Binding-site contacts:
Ligand atom C7 contacts residue ILE39 of chain 1.A at 3.9 Å (hydrophobic).
Ligand atom C18 contacts residue ALA106 of chain 1.A at 3.6 Å (hydrophobic).
Ligand atom C15 contacts residue HIS37 of chain 1.A at 3.8 Å.
Ligand atom N3 contacts residue TYR100 of chain 1.A at 3.9 Å.
Ligand atom C27 contacts residue VAL44 of chain 1.A at 3.9 Å (hydrophobic).
Ligand atom C contacts residue VAL44 of chain 1.A at 3.9 Å (hydrophobic).
Ligand atom N contacts residue TYR107 of chain 1.A at 2.7 Å (h-bond).
Ligand atom C7 contacts residue TYR107 of chain 1.A at 3.5 Å (hydrophobic).
Ligand atom O2 contacts residue ASN101 of chain 1.A at 3.5 Å (h-bond).
Ligand atom C12 contacts residue TYR107 of chain 1.A at 3.9 Å (hydrophobic).
Ligand atom C21 contacts residue THR47 of chain 1.A at 3.8 Å.
Ligand atom C1 contacts residue VAL44 of chain 1.A at 3.7 Å (hydrophobic).
Ligand atom C27 contacts residue ILE39 of chain 1.A at 3.6 Å (hydrophobic).
Ligand atom N3 contacts residue ASN101 of chain 1.A at 3.4 Å (h-bond).
Ligand atom C11 contacts residue TYR107 of chain 1.A at 3.7 Å (hydrophobic).
Ligand atom C6 contacts residue ILE39 of chain 1.A at 3.7 Å (hydrophobic).
Ligand atom C22 contacts residue HIS38 of chain 1.A at 3.8 Å.
Ligand atom C8 contacts residue TYR107 of chain 1.A at 3.4 Å (hydrophobic).
Ligand atom C14 contacts residue ILE39 of chain 1.A at 3.9 Å (hydrophobic).
Ligand atom C18 contacts residue THR110 of chain 1.A at 3.3 Å.
Ligand atom C5 contacts residue ILE39 of chain 1.A at 3.8 Å (hydrophobic).
Ligand atom C13 contacts residue ILE39 of chain 1.A at 3.5 Å (hydrophobic).
Ligand atom N contacts residue TYR48 of chain 1.A at 3.9 Å.
Ligand atom O2 contacts residue VAL44 of chain 1.A at 3.6 Å.
Ligand atom N3 contacts residue VAL44 of chain 1.A at 3.8 Å.
Ligand atom CL contacts residue HIS37 of chain 1.A at 3.8 Å.
Ligand atom C27 contacts residue CYS97 of chain 1.A at 3.8 Å (hydrophobic).
Ligand atom C16 contacts residue HIS37 of chain 1.A at 3.7 Å.
Ligand atom C9 contacts residue ILE39 of chain 1.A at 3.9 Å (hydrophobic).
Ligand atom C17 contacts residue HIS37 of chain 1.A at 3.8 Å.
Ligand atom N1 contacts residue ILE39 of chain 1.A at 3.7 Å.
Ligand atom C9 contacts residue TYR107 of chain 1.A at 3.9 Å (hydrophobic).
Ligand atom C14 contacts residue TYR107 of chain 1.A at 3.6 Å (hydrophobic).
Ligand atom C14 contacts residue HIS37 of chain 1.A at 3.7 Å.
Ligand atom C13 contacts residue TYR107 of chain 1.A at 3.5 Å (hydrophobic).
Ligand atom C19 contacts residue HIS37 of chain 1.A at 3.9 Å.
Ligand atom C13 contacts residue HIS37 of chain 1.A at 3.7 Å.
Ligand atom C4 contacts residue ILE39 of chain 1.A at 3.6 Å (hydrophobic).
Ligand atom C21 contacts residue TYR48 of chain 1.A at 3.7 Å (hydrophobic).
Ligand atom C26 contacts residue VAL44 of chain 1.A at 3.7 Å (hydrophobic).

Sequence of chain 1.A:
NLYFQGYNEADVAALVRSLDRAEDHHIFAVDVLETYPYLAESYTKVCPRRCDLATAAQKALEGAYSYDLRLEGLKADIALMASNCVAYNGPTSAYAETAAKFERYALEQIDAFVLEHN

A small-molecule ligand and the protein it binds are described below.
Small molecule (SMILES): COc1ccc(CCc2nc3cc(-c4c(C)noc4C)ccc3n2C[C@H](C)N2CCOCC2)cc1Cl